Binding-site contacts:
Ligand atom CAK contacts residue LEU859 of chain 1.A at 4.3 Å (hydrophobic).
Ligand atom CBA contacts residue PHE554 of chain 1.A at 4.4 Å (hydrophobic).
Ligand atom CAQ contacts residue SER855 of chain 1.A at 4.1 Å.
Ligand atom OAG contacts residue LEU858 of chain 1.A at 4.4 Å.
Ligand atom CAQ contacts residue LEU943 of chain 1.A at 3.6 Å (hydrophobic).
Ligand atom CAP contacts residue LEU943 of chain 1.A at 3.6 Å (hydrophobic).
Ligand atom CAJ contacts residue VAL947 of chain 1.A at 4.1 Å (hydrophobic).
Ligand atom CAB contacts residue ALA950 of chain 1.A at 4.0 Å (hydrophobic).
Ligand atom CBA contacts residue ALA950 of chain 1.A at 4.4 Å (hydrophobic).
Ligand atom CAI contacts residue LEU859 of chain 1.A at 3.8 Å (hydrophobic).
Ligand atom CAE contacts residue SER855 of chain 1.A at 4.1 Å.
Ligand atom CAA contacts residue TRP553 of chain 1.A at 4.4 Å (hydrophobic).
Ligand atom CAD contacts residue LEU858 of chain 1.A at 4.3 Å (hydrophobic).

Sequence of chain 1.A:
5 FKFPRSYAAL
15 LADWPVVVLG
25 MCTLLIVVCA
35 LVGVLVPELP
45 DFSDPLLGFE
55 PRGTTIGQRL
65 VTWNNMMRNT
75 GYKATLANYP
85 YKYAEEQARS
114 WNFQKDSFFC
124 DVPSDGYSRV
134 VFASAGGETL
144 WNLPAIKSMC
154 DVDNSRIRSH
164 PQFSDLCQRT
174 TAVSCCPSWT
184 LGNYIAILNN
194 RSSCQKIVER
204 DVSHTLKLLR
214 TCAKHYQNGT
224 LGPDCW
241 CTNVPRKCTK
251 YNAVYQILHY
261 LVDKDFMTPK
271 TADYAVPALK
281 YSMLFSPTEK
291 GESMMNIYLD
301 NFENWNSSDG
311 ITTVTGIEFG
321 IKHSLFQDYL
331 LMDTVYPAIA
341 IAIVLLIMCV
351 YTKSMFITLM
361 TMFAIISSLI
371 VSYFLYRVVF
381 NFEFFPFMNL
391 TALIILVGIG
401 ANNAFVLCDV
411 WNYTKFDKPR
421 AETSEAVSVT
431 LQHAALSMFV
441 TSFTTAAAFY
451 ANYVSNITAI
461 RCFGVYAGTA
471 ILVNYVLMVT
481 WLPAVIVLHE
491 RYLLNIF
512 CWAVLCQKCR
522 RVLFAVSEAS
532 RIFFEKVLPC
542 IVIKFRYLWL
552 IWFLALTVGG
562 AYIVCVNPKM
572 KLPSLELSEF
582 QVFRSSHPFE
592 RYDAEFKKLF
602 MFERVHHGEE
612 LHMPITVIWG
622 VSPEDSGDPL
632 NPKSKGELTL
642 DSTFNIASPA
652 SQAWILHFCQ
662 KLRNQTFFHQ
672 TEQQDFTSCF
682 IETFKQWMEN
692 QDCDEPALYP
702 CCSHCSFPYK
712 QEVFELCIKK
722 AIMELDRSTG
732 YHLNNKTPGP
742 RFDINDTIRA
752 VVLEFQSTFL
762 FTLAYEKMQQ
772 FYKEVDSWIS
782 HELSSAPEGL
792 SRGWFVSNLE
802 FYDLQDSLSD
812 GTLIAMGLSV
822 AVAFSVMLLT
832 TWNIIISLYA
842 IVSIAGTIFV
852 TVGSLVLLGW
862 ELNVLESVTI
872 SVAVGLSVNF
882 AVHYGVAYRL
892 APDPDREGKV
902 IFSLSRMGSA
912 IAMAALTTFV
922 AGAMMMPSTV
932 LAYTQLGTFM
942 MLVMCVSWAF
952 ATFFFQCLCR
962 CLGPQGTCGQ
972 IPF

The small molecule below binds the protein below.
Small molecule (SMILES): CC(C)CCC[C@@H](C)[C@H]1CC[C@H]2[C@@H]3CC=C4C[C@@H](OC(=O)CCC(=O)O)CC[C@]4(C)[C@H]3CC[C@]12C